Binding-site contacts:
Ligand atom O7 contacts residue GLU482 of chain 1.A at 4.4 Å.
Ligand atom C5 contacts residue ASN485 of chain 1.A at 3.7 Å.
Ligand atom O5 contacts residue ASN485 of chain 1.A at 2.5 Å (h-bond).
Ligand atom N2 contacts residue ASN485 of chain 1.A at 3.2 Å (h-bond).
Ligand atom O3 contacts residue ARG465 of chain 1.A at 3.6 Å.
Ligand atom C4 contacts residue ASN485 of chain 1.A at 4.2 Å.
Ligand atom O7 contacts residue SER466 of chain 1.A at 4.4 Å.
Ligand atom C7 contacts residue GLU482 of chain 1.A at 4.0 Å.
Ligand atom C3 contacts residue ASN485 of chain 1.A at 3.9 Å.
Ligand atom O7 contacts residue ASN485 of chain 1.A at 3.5 Å (h-bond).
Ligand atom N2 contacts residue ARG465 of chain 1.A at 4.2 Å.
Ligand atom C2 contacts residue ARG465 of chain 1.A at 4.4 Å.
Ligand atom C8 contacts residue ARG465 of chain 1.A at 3.9 Å.
Ligand atom C6 contacts residue ASN485 of chain 1.A at 4.2 Å.
Ligand atom O7 contacts residue ARG465 of chain 1.A at 3.4 Å.
Ligand atom C8 contacts residue GLU482 of chain 1.A at 3.6 Å.
Ligand atom C7 contacts residue ARG465 of chain 1.A at 3.7 Å.
Ligand atom C7 contacts residue ASN485 of chain 1.A at 3.5 Å.
Ligand atom C8 contacts residue LYS469 of chain 1.A at 3.7 Å.
Ligand atom C2 contacts residue ASN485 of chain 1.A at 2.6 Å.
Ligand atom C1 contacts residue ASN485 of chain 1.A at 1.4 Å.

Sequence of chain 1.A:
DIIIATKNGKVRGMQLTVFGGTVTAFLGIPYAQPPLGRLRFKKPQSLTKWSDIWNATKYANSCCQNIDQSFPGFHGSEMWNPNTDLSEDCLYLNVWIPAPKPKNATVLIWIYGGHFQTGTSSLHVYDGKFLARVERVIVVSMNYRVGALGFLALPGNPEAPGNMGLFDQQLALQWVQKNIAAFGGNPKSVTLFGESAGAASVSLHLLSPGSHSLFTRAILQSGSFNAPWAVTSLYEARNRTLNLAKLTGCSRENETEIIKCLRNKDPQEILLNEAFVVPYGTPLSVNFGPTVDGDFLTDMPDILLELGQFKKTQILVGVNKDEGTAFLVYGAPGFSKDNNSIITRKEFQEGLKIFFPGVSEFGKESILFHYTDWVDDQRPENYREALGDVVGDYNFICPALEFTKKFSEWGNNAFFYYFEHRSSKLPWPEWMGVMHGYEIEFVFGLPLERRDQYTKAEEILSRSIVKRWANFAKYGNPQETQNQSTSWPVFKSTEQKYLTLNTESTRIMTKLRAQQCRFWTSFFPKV

The protein below binds the small molecule below.
Small molecule (SMILES): CC(=O)N[C@@H]1[C@@H](O)[C@H](O)[C@@H](CO)O[C@H]1O